A protein and the small-molecule ligand that binds it are described below.
Small molecule (SMILES): CCCCCCCCCCCC[N+](C)(C)CCCS(=O)(=O)O

Sequence of chain 27.A:
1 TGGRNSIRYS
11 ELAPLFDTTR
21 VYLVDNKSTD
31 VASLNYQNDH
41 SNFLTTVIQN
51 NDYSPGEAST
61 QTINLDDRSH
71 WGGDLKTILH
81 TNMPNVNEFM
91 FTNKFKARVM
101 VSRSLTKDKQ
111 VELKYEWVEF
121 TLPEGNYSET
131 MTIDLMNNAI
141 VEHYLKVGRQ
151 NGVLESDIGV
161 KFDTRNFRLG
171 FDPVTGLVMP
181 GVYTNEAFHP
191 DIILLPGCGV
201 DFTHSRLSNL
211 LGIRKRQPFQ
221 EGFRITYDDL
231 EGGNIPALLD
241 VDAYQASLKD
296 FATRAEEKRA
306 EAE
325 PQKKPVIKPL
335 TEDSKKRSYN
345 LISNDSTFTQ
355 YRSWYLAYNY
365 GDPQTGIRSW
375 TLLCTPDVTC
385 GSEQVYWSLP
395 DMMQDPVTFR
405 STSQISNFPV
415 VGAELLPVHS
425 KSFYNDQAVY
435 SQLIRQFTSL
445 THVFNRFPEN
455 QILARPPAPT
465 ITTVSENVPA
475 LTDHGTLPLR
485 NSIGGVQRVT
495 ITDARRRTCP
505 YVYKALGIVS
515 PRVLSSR

Binding-site contacts:
Ligand atom C14 contacts residue ARG224 of chain 27.A at 4.5 Å.
Ligand atom O1S contacts residue ARG98 of chain 27.A at 3.6 Å.
Ligand atom N1 contacts residue ARG98 of chain 27.A at 4.3 Å.
Ligand atom C13 contacts residue ARG224 of chain 27.A at 4.1 Å.
Ligand atom C3 contacts residue ARG98 of chain 27.A at 3.2 Å.
Ligand atom O3S contacts residue THR226 of chain 27.A at 4.0 Å.
Ligand atom O1S contacts residue ASP228 of chain 27.A at 3.6 Å.
Ligand atom C3 contacts residue TRP117 of chain 27.A at 3.5 Å (hydrophobic).
Ligand atom C2 contacts residue ARG224 of chain 27.A at 3.8 Å.
Ligand atom C15 contacts residue ARG224 of chain 27.A at 3.3 Å.
Ligand atom C16 contacts residue ARG224 of chain 27.A at 4.0 Å.
Ligand atom O1S contacts residue THR226 of chain 27.A at 4.3 Å.
Ligand atom N1 contacts residue ARG224 of chain 27.A at 4.2 Å.
Ligand atom C3 contacts residue ARG224 of chain 27.A at 3.5 Å.
Ligand atom C15 contacts residue TRP117 of chain 27.A at 4.2 Å (hydrophobic).
Ligand atom C16 contacts residue TRP117 of chain 27.A at 3.7 Å (hydrophobic).
Ligand atom S1 contacts residue ARG98 of chain 27.A at 4.4 Å.
Ligand atom N1 contacts residue TRP117 of chain 27.A at 4.1 Å.
Ligand atom C2 contacts residue ARG98 of chain 27.A at 3.4 Å.
Ligand atom C1 contacts residue ARG224 of chain 27.A at 3.8 Å.
Ligand atom C1 contacts residue ARG98 of chain 27.A at 3.2 Å.